Sequence of chain 1.A:
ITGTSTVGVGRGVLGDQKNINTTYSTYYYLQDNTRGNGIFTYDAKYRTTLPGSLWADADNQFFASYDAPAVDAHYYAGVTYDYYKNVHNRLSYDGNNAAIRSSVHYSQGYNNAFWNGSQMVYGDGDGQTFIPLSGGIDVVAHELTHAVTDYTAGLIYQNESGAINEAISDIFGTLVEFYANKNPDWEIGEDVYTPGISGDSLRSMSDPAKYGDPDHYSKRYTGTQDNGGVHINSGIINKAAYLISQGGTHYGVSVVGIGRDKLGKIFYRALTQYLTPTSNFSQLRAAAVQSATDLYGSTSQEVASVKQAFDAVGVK

Binding-site contacts:
Ligand atom CB contacts residue GLU143 of chain 1.A at 3.2 Å.
Ligand atom CD2 contacts residue LEU133 of chain 1.A at 3.8 Å (hydrophobic).
Ligand atom CD2 contacts residue PHE130 of chain 1.A at 4.4 Å (hydrophobic).
Ligand atom O contacts residue HIS231 of chain 1.A at 3.5 Å.
Ligand atom CA contacts residue HIS142 of chain 1.A at 4.0 Å.
Ligand atom CB contacts residue LYS1 of chain 1.H at 3.1 Å.
Ligand atom CA contacts residue ZN1 of chain 1.B at 4.2 Å.
Ligand atom CA contacts residue LYS1 of chain 1.H at 2.4 Å.
Ligand atom O contacts residue HIS142 of chain 1.A at 4.2 Å.
Ligand atom CD1 contacts residue ILE188 of chain 1.A at 4.0 Å (hydrophobic).
Ligand atom CD2 contacts residue LEU202 of chain 1.A at 3.3 Å (hydrophobic).
Ligand atom C contacts residue LYS1 of chain 1.H at 1.3 Å.
Ligand atom O contacts residue GLU166 of chain 1.A at 4.0 Å.
Ligand atom N contacts residue GLU143 of chain 1.A at 2.9 Å (salt-bridge).
Ligand atom CG contacts residue LEU202 of chain 1.A at 3.5 Å (hydrophobic).
Ligand atom CD1 contacts residue ARG203 of chain 1.A at 3.8 Å.
Ligand atom C contacts residue HIS231 of chain 1.A at 3.9 Å.
Ligand atom N contacts residue LYS1 of chain 1.H at 2.8 Å (salt-bridge).
Ligand atom N contacts residue ZN1 of chain 1.I at 4.1 Å.
Ligand atom CA contacts residue ASN112 of chain 1.A at 3.7 Å.
Ligand atom CG contacts residue ARG203 of chain 1.A at 4.5 Å.
Ligand atom C contacts residue ASN112 of chain 1.A at 4.0 Å.
Ligand atom N contacts residue ZN1 of chain 1.B at 4.2 Å.
Ligand atom CA contacts residue ALA113 of chain 1.A at 3.9 Å (hydrophobic).
Ligand atom C contacts residue ARG203 of chain 1.A at 4.0 Å.
Ligand atom CG contacts residue VAL139 of chain 1.A at 4.4 Å (hydrophobic).
Ligand atom N contacts residue ALA113 of chain 1.A at 2.8 Å (h-bond).
Ligand atom CD1 contacts residue GLU143 of chain 1.A at 4.3 Å.
Ligand atom CG contacts residue LYS1 of chain 1.H at 3.7 Å.
Ligand atom CD1 contacts residue HIS142 of chain 1.A at 4.1 Å.
Ligand atom CG contacts residue GLU143 of chain 1.A at 4.3 Å.
Ligand atom CD1 contacts residue LEU202 of chain 1.A at 4.2 Å (hydrophobic).
Ligand atom CA contacts residue GLU143 of chain 1.A at 3.2 Å.
Ligand atom O contacts residue LYS1 of chain 1.H at 2.2 Å (salt-bridge).
Ligand atom CD1 contacts residue VAL139 of chain 1.A at 4.2 Å (hydrophobic).
Ligand atom O contacts residue ARG203 of chain 1.A at 2.8 Å (salt-bridge).
Ligand atom CB contacts residue ASN112 of chain 1.A at 3.5 Å.
Ligand atom CB contacts residue ALA113 of chain 1.A at 3.9 Å (hydrophobic).
Ligand atom N contacts residue ASN112 of chain 1.A at 3.2 Å (h-bond).
Ligand atom CD2 contacts residue VAL139 of chain 1.A at 3.7 Å (hydrophobic).

This small molecule binds to this protein.
Small molecule (SMILES): CC(C)C[C@H](N)C(=O)O